Binding-site contacts:
Ligand atom O6 contacts residue LEU84 of chain 1.D at 4.1 Å.
Ligand atom O3 contacts residue GLN89 of chain 1.D at 3.1 Å (h-bond).
Ligand atom O5 contacts residue ASN80 of chain 1.D at 3.2 Å (h-bond).
Ligand atom N2 contacts residue ASN77 of chain 1.D at 3.0 Å (h-bond).
Ligand atom C5 contacts residue ASN77 of chain 1.D at 3.7 Å.
Ligand atom O5 contacts residue LEU84 of chain 1.D at 4.0 Å.
Ligand atom C5 contacts residue ASN80 of chain 1.D at 3.8 Å.
Ligand atom C6 contacts residue ASN80 of chain 1.D at 4.2 Å.
Ligand atom O7 contacts residue ASN77 of chain 1.D at 3.6 Å (h-bond).
Ligand atom C7 contacts residue ASN77 of chain 1.D at 3.5 Å.
Ligand atom C8 contacts residue ALA86 of chain 1.D at 4.3 Å (hydrophobic).
Ligand atom O3 contacts residue VAL87 of chain 1.D at 4.2 Å.
Ligand atom C2 contacts residue GLN89 of chain 1.D at 4.4 Å.
Ligand atom C8 contacts residue GLN89 of chain 1.D at 3.9 Å.
Ligand atom C8 contacts residue ASN77 of chain 1.D at 4.1 Å.
Ligand atom C7 contacts residue GLN89 of chain 1.D at 3.4 Å.
Ligand atom C7 contacts residue VAL87 of chain 1.D at 4.3 Å (hydrophobic).
Ligand atom C7 contacts residue ALA86 of chain 1.D at 4.3 Å (hydrophobic).
Ligand atom C3 contacts residue ASN77 of chain 1.D at 3.8 Å.
Ligand atom O5 contacts residue ASN77 of chain 1.D at 2.4 Å (h-bond).
Ligand atom C3 contacts residue GLN89 of chain 1.D at 4.3 Å.
Ligand atom C1 contacts residue ASN77 of chain 1.D at 1.4 Å.
Ligand atom C1 contacts residue ASN80 of chain 1.D at 3.3 Å.
Ligand atom C2 contacts residue ASN77 of chain 1.D at 2.5 Å.
Ligand atom N2 contacts residue GLN89 of chain 1.D at 4.0 Å.
Ligand atom C4 contacts residue ASN77 of chain 1.D at 4.2 Å.
Ligand atom O7 contacts residue GLN89 of chain 1.D at 3.3 Å (h-bond).
Ligand atom O7 contacts residue ALA86 of chain 1.D at 3.5 Å.
Ligand atom O7 contacts residue VAL87 of chain 1.D at 3.0 Å (h-bond).

Sequence of chain 1.D:
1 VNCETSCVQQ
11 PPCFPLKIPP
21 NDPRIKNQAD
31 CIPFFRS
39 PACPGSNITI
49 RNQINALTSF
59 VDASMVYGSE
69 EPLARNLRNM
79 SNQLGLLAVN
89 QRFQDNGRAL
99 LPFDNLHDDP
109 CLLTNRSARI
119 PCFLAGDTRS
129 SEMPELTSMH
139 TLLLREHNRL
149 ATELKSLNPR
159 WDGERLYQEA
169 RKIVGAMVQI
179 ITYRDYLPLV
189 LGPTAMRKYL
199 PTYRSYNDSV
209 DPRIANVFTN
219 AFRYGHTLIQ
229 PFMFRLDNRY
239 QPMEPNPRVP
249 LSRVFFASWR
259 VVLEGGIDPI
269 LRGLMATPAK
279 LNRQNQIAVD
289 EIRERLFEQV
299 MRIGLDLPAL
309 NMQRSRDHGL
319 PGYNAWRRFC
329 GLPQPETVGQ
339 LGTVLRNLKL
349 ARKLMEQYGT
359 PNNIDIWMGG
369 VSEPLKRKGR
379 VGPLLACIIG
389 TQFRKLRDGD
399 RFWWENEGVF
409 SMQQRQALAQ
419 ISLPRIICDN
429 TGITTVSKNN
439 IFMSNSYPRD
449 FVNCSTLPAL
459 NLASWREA

A protein and the small-molecule ligand that binds it are described below.
Small molecule (SMILES): CC(=O)N[C@@H]1[C@@H](O)[C@H](O)[C@@H](CO)O[C@H]1O